Sequence of chain 1.A:
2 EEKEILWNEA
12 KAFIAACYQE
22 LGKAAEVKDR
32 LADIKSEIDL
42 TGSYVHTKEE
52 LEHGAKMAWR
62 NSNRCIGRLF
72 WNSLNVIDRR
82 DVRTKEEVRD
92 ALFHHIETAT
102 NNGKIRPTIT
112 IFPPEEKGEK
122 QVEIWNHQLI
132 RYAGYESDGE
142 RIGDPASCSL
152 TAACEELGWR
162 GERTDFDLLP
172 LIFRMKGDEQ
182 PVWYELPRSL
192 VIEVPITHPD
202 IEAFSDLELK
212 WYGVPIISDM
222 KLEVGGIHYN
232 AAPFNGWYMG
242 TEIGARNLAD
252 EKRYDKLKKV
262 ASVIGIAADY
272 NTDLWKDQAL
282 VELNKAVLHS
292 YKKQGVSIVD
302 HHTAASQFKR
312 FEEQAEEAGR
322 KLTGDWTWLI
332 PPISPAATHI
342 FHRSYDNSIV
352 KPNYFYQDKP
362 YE

The small molecule below binds the protein below.
Small molecule (SMILES): Nc1ccc2ccc(CNCCCc3cccc(F)c3)cc2n1

Binding-site contacts:
Ligand atom C03 contacts residue ARG189 of chain 1.A at 3.6 Å.
Ligand atom C06 contacts residue ARG189 of chain 1.A at 3.9 Å.
Ligand atom C14 contacts residue ARG189 of chain 1.A at 3.8 Å.
Ligand atom C24 contacts residue THR101 of chain 1.A at 3.8 Å.
Ligand atom C03 contacts residue LYS211 of chain 1.A at 3.8 Å.
Ligand atom C26 contacts residue ILE193 of chain 1.A at 3.6 Å (hydrophobic).
Ligand atom C26 contacts residue SER190 of chain 1.A at 3.0 Å.
Ligand atom C14 contacts residue VAL192 of chain 1.A at 3.2 Å (hydrophobic).
Ligand atom C21 contacts residue ILE193 of chain 1.A at 3.6 Å (hydrophobic).
Ligand atom C25 contacts residue ILE193 of chain 1.A at 3.7 Å (hydrophobic).
Ligand atom C22 contacts residue ILE193 of chain 1.A at 3.7 Å (hydrophobic).
Ligand atom C07 contacts residue ARG189 of chain 1.A at 3.5 Å.
Ligand atom C24 contacts residue ASN103 of chain 1.A at 3.6 Å.
Ligand atom N12 contacts residue VAL192 of chain 1.A at 2.9 Å (h-bond).
Ligand atom C23 contacts residue ILE193 of chain 1.A at 3.6 Å (hydrophobic).
Ligand atom C15 contacts residue SER190 of chain 1.A at 3.9 Å.
Ligand atom N01 contacts residue ARG189 of chain 1.A at 3.6 Å.
Ligand atom C02 contacts residue ARG189 of chain 1.A at 3.4 Å.
Ligand atom C05 contacts residue ARG189 of chain 1.A at 3.9 Å.
Ligand atom C14 contacts residue SER190 of chain 1.A at 3.8 Å.
Ligand atom C24 contacts residue ILE193 of chain 1.A at 3.8 Å (hydrophobic).
Ligand atom C10 contacts residue ARG189 of chain 1.A at 3.7 Å.
Ligand atom C11 contacts residue ARG189 of chain 1.A at 3.3 Å.
Ligand atom C04 contacts residue ARG189 of chain 1.A at 3.9 Å.
Ligand atom F25 contacts residue THR101 of chain 1.A at 3.8 Å.
Ligand atom C25 contacts residue SER190 of chain 1.A at 3.8 Å.
Ligand atom F25 contacts residue LEU191 of chain 1.A at 3.0 Å.
Ligand atom C04 contacts residue LYS211 of chain 1.A at 3.9 Å.
Ligand atom C04 contacts residue GLU194 of chain 1.A at 3.3 Å.
Ligand atom C05 contacts residue GLU194 of chain 1.A at 3.3 Å.
Ligand atom C25 contacts residue LEU191 of chain 1.A at 3.9 Å (hydrophobic).
Ligand atom C13 contacts residue ARG189 of chain 1.A at 3.5 Å.
Ligand atom C06 contacts residue GLU194 of chain 1.A at 3.2 Å.
Ligand atom C23 contacts residue ASN103 of chain 1.A at 3.3 Å.
Ligand atom C07 contacts residue VAL192 of chain 1.A at 3.3 Å (hydrophobic).
Ligand atom N12 contacts residue ARG189 of chain 1.A at 2.9 Å (salt-bridge).
Ligand atom C13 contacts residue VAL192 of chain 1.A at 3.7 Å (hydrophobic).
Ligand atom C08 contacts residue ARG189 of chain 1.A at 3.7 Å.
Ligand atom N02 contacts residue ARG189 of chain 1.A at 3.4 Å (salt-bridge).
Ligand atom C21 contacts residue SER190 of chain 1.A at 3.7 Å.